Sequence of chain 1.A:
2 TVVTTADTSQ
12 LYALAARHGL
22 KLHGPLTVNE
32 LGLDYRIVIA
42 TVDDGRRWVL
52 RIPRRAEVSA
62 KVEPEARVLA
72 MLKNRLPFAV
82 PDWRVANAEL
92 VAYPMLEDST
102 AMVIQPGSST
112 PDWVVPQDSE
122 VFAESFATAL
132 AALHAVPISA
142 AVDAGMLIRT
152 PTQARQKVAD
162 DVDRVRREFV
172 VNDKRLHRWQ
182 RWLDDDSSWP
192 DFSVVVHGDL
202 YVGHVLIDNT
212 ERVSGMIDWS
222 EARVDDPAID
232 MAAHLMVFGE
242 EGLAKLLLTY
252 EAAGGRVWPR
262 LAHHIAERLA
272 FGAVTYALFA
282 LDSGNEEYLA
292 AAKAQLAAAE

Binding-site contacts:
Ligand atom C6B contacts residue GLY273 of chain 1.A at 3.7 Å.
Ligand atom C8A contacts residue ASP200 of chain 1.A at 3.7 Å.
Ligand atom C2B contacts residue MET237 of chain 1.A at 3.9 Å (hydrophobic).
Ligand atom C17 contacts residue MET237 of chain 1.A at 3.5 Å (hydrophobic).
Ligand atom C6A contacts residue PHE280 of chain 1.A at 3.5 Å (hydrophobic).
Ligand atom O3B contacts residue ASP200 of chain 1.A at 3.9 Å.
Ligand atom O4B contacts residue THR276 of chain 1.A at 3.8 Å.
Ligand atom C20 contacts residue TYR289 of chain 1.A at 3.8 Å (hydrophobic).
Ligand atom C18 contacts residue TYR202 of chain 1.A at 3.5 Å (hydrophobic).
Ligand atom C1A contacts residue ASP200 of chain 1.A at 4.1 Å.
Ligand atom O2A contacts residue ASP200 of chain 1.A at 2.8 Å (salt-bridge).
Ligand atom C22 contacts residue SER109 of chain 1.A at 3.9 Å.
Ligand atom C22 contacts residue SER110 of chain 1.A at 3.8 Å.
Ligand atom C6A contacts residue TYR277 of chain 1.A at 3.8 Å (hydrophobic).
Ligand atom C6A contacts residue THR276 of chain 1.A at 4.0 Å.
Ligand atom C15 contacts residue PRO112 of chain 1.A at 4.1 Å (hydrophobic).
Ligand atom C4A contacts residue PHE280 of chain 1.A at 3.9 Å (hydrophobic).
Ligand atom C23 contacts residue ILE105 of chain 1.A at 4.2 Å (hydrophobic).
Ligand atom O14 contacts residue TYR202 of chain 1.A at 3.6 Å.
Ligand atom C1B contacts residue MET237 of chain 1.A at 3.6 Å (hydrophobic).
Ligand atom C8B contacts residue TYR202 of chain 1.A at 4.1 Å (hydrophobic).
Ligand atom C8B contacts residue LEU201 of chain 1.A at 3.9 Å (hydrophobic).
Ligand atom C2A contacts residue ASP200 of chain 1.A at 3.5 Å.
Ligand atom C8B contacts residue ALA234 of chain 1.A at 4.1 Å (hydrophobic).
Ligand atom C17 contacts residue TYR202 of chain 1.A at 3.7 Å (hydrophobic).
Ligand atom C22 contacts residue ILE105 of chain 1.A at 4.0 Å (hydrophobic).
Ligand atom C19 contacts residue TYR277 of chain 1.A at 3.6 Å (hydrophobic).
Ligand atom C16 contacts residue VAL238 of chain 1.A at 3.7 Å (hydrophobic).
Ligand atom C3A contacts residue ASP200 of chain 1.A at 3.3 Å.
Ligand atom C23 contacts residue MET103 of chain 1.A at 3.8 Å (hydrophobic).
Ligand atom O2A contacts residue HIS205 of chain 1.A at 4.2 Å.
Ligand atom C2 contacts residue TYR202 of chain 1.A at 3.6 Å (hydrophobic).
Ligand atom O13 contacts residue PRO112 of chain 1.A at 3.5 Å.
Ligand atom C17 contacts residue ALA234 of chain 1.A at 4.1 Å (hydrophobic).
Ligand atom C8B contacts residue ASP200 of chain 1.A at 3.6 Å.
Ligand atom C7A contacts residue GLU222 of chain 1.A at 3.9 Å.
Ligand atom C7A contacts residue ASP200 of chain 1.A at 3.2 Å.
Ligand atom N3A contacts residue ASP200 of chain 1.A at 2.8 Å (salt-bridge).
Ligand atom O1 contacts residue MET237 of chain 1.A at 3.8 Å.
Ligand atom O13 contacts residue ILE105 of chain 1.A at 4.0 Å.

This protein binds this small molecule.
Small molecule (SMILES): CC[C@H]1OC(=O)[C@H](C)[C@@H](O[C@H]2C[C@@](C)(OC)[C@@H](O)[C@H](C)O2)[C@H](C)[C@@H](O[C@@H]2O[C@H](C)C[C@H](N(C)C)[C@H]2O)[C@](C)(O)C[C@@H](C)CN(C)[C@H](C)[C@@H](O)[C@]1(C)O